Binding-site contacts:
Ligand atom O7 contacts residue ASN126 of chain 1.A at 3.1 Å (h-bond).
Ligand atom C3 contacts residue ASN126 of chain 1.A at 3.8 Å.
Ligand atom C4 contacts residue ASN126 of chain 1.A at 4.2 Å.
Ligand atom C8 contacts residue GLU123 of chain 1.A at 4.3 Å.
Ligand atom C8 contacts residue ASN126 of chain 1.A at 4.3 Å.
Ligand atom O5 contacts residue ASN126 of chain 1.A at 2.4 Å (h-bond).
Ligand atom C5 contacts residue ASN126 of chain 1.A at 3.7 Å.
Ligand atom C1 contacts residue ASN126 of chain 1.A at 1.4 Å.
Ligand atom N2 contacts residue ASN126 of chain 1.A at 2.9 Å (h-bond).
Ligand atom C2 contacts residue ASN126 of chain 1.A at 2.5 Å.
Ligand atom C7 contacts residue ASN126 of chain 1.A at 3.2 Å.

Sequence of chain 1.A:
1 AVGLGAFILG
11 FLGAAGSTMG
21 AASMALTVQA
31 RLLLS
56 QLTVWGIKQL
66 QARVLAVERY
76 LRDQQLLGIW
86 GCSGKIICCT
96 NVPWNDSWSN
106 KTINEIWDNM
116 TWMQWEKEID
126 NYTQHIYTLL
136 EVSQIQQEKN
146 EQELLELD

The small molecule below binds the protein below.
Small molecule (SMILES): CC(=O)N[C@@H]1[C@@H](O)[C@H](O)[C@@H](CO)O[C@H]1O